Binding-site contacts:
Ligand atom C6 contacts residue ILE46 of chain 1.X at 3.3 Å (hydrophobic).
Ligand atom C8 contacts residue THR85 of chain 1.X at 3.6 Å.
Ligand atom O6 contacts residue ILE46 of chain 1.X at 3.0 Å (h-bond).
Ligand atom C6 contacts residue GLN47 of chain 1.X at 4.0 Å.
Ligand atom C2 contacts residue THR85 of chain 1.X at 3.8 Å.
Ligand atom O7 contacts residue ASN83 of chain 1.X at 4.0 Å.
Ligand atom O6 contacts residue TRP81 of chain 1.X at 3.6 Å.
Ligand atom O6 contacts residue LEU45 of chain 1.X at 3.5 Å.
Ligand atom C7 contacts residue ASN83 of chain 1.X at 3.6 Å.
Ligand atom C1 contacts residue THR85 of chain 1.X at 3.5 Å.
Ligand atom C3 contacts residue ASN83 of chain 1.X at 3.8 Å.
Ligand atom C1 contacts residue ASN83 of chain 1.X at 1.4 Å.
Ligand atom C4 contacts residue ASN83 of chain 1.X at 4.2 Å.
Ligand atom C5 contacts residue ASN83 of chain 1.X at 3.6 Å.
Ligand atom O5 contacts residue LEU45 of chain 1.X at 4.3 Å.
Ligand atom O6 contacts residue GLN47 of chain 1.X at 4.3 Å.
Ligand atom N2 contacts residue ASN83 of chain 1.X at 2.9 Å (h-bond).
Ligand atom N2 contacts residue THR85 of chain 1.X at 3.5 Å.
Ligand atom C3 contacts residue THR85 of chain 1.X at 3.8 Å.
Ligand atom C7 contacts residue THR85 of chain 1.X at 4.0 Å.
Ligand atom C2 contacts residue ASN83 of chain 1.X at 2.4 Å.
Ligand atom O5 contacts residue ASN83 of chain 1.X at 2.3 Å (h-bond).

A small-molecule ligand and the protein it binds are described below.
Small molecule (SMILES): CC(=O)N[C@@H]1[C@@H](O)[C@H](O)[C@@H](CO)O[C@H]1O

Sequence of chain 1.X:
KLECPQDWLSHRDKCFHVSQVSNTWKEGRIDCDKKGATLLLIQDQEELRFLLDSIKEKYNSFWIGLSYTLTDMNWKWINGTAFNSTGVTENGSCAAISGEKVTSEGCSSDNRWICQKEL